This small molecule binds to this protein.
Small molecule (SMILES): CC(=O)N[C@H]1[C@H](O[C@H]2[C@H](O)[C@@H](NC(C)=O)CO[C@@H]2CO)O[C@H](CO)[C@@H](O[C@@H]2O[C@H](CO)[C@@H](O)[C@H](O)[C@@H]2O)[C@@H]1O

Binding-site contacts:
Ligand atom C7 contacts residue ASN49 of chain 1.H at 4.4 Å.
Ligand atom O6 contacts residue HIS52 of chain 1.H at 3.8 Å.
Ligand atom C1 contacts residue HIS52 of chain 1.H at 4.2 Å.
Ligand atom C2 contacts residue ASN49 of chain 1.H at 2.5 Å.
Ligand atom O5 contacts residue ASN49 of chain 1.H at 2.2 Å (h-bond).
Ligand atom O6 contacts residue SER51 of chain 1.H at 3.4 Å (h-bond).
Ligand atom O6 contacts residue SER50 of chain 1.H at 3.7 Å.
Ligand atom C3 contacts residue ASN49 of chain 1.H at 3.8 Å.
Ligand atom O6 contacts residue ASN49 of chain 1.H at 3.2 Å (h-bond).
Ligand atom C6 contacts residue ASN49 of chain 1.H at 4.1 Å.
Ligand atom N2 contacts residue ASN49 of chain 1.H at 3.0 Å (h-bond).
Ligand atom C1 contacts residue ASN49 of chain 1.H at 1.5 Å.
Ligand atom C5 contacts residue ASN49 of chain 1.H at 3.5 Å.
Ligand atom C2 contacts residue HIS52 of chain 1.H at 4.5 Å.
Ligand atom O5 contacts residue HIS52 of chain 1.H at 3.6 Å.
Ligand atom C4 contacts residue ASN49 of chain 1.H at 4.1 Å.

Sequence of chain 1.H:
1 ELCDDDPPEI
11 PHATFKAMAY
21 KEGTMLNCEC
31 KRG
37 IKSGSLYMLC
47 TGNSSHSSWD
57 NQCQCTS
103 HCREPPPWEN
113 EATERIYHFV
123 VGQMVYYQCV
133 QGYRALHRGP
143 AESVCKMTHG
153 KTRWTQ